Binding-site contacts:
Ligand atom O5 contacts residue ASN33 of chain 1.D at 2.4 Å (h-bond).
Ligand atom O7 contacts residue ASN33 of chain 1.D at 3.1 Å (h-bond).
Ligand atom O5 contacts residue SER35 of chain 1.D at 3.0 Å (h-bond).
Ligand atom O5 contacts residue PHE36 of chain 1.D at 3.7 Å.
Ligand atom C2 contacts residue ASN33 of chain 1.D at 2.4 Å.
Ligand atom C1 contacts residue PHE36 of chain 1.D at 4.3 Å (hydrophobic).
Ligand atom C6 contacts residue GLU39 of chain 1.D at 3.5 Å.
Ligand atom C5 contacts residue ASN33 of chain 1.D at 3.7 Å.
Ligand atom C5 contacts residue SER35 of chain 1.D at 3.2 Å.
Ligand atom C4 contacts residue ASN33 of chain 1.D at 4.2 Å.
Ligand atom O6 contacts residue PHE36 of chain 1.D at 4.5 Å.
Ligand atom C1 contacts residue ASN33 of chain 1.D at 1.4 Å.
Ligand atom C1 contacts residue SER35 of chain 1.D at 3.1 Å.
Ligand atom C2 contacts residue SER35 of chain 1.D at 4.4 Å.
Ligand atom O6 contacts residue GLU39 of chain 1.D at 3.4 Å (salt-bridge).
Ligand atom C3 contacts residue ASN33 of chain 1.D at 3.8 Å.
Ligand atom C6 contacts residue SER35 of chain 1.D at 3.8 Å.
Ligand atom C4 contacts residue SER35 of chain 1.D at 4.4 Å.
Ligand atom C8 contacts residue ASN33 of chain 1.D at 4.3 Å.
Ligand atom N2 contacts residue ASN33 of chain 1.D at 2.9 Å (h-bond).
Ligand atom C7 contacts residue ASN33 of chain 1.D at 3.2 Å.

Sequence of chain 1.D:
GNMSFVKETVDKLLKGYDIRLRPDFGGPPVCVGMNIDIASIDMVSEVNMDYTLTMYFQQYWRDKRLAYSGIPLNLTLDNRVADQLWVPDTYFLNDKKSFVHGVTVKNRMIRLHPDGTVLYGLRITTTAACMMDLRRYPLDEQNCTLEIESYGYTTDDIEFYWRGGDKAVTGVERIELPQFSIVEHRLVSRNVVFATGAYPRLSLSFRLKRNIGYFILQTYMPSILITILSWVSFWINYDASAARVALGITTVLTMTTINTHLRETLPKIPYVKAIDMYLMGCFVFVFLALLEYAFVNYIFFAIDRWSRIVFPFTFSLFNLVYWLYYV

The protein below binds the small molecule below.
Small molecule (SMILES): CC(=O)N[C@@H]1[C@@H](O)[C@H](O)[C@@H](CO)O[C@H]1O